The protein below binds the small molecule below.
Small molecule (SMILES): CC(=O)N[C@H]1[C@H](O[C@H]2[C@H](O)[C@@H](NC(C)=O)CO[C@@H]2CO)O[C@H](CO)[C@@H](O[C@@H]2O[C@H](CO)[C@@H](O)[C@H](O)[C@@H]2O)[C@@H]1O

Sequence of chain 1.A:
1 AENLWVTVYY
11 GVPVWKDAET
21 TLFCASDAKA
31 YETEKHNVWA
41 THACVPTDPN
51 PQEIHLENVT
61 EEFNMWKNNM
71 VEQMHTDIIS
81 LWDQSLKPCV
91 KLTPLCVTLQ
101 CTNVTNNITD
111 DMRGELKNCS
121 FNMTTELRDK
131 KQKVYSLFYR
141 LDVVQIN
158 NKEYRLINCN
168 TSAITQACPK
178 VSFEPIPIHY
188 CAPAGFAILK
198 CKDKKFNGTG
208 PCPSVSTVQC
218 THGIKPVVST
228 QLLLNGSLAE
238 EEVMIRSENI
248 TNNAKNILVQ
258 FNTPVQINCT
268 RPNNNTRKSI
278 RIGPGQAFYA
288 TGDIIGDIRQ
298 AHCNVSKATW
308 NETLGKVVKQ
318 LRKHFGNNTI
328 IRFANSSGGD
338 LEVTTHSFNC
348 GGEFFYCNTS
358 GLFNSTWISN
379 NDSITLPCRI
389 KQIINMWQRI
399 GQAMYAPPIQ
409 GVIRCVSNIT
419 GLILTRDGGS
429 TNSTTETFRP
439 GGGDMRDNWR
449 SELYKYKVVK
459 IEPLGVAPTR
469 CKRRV

Binding-site contacts:
Ligand atom C4 contacts residue NAG2 of chain 1.Y at 3.5 Å.
Ligand atom C8 contacts residue THR341 of chain 1.A at 3.1 Å.
Ligand atom O6 contacts residue ASN332 of chain 1.A at 3.6 Å (h-bond).
Ligand atom C3 contacts residue BMA3 of chain 1.Y at 4.5 Å.
Ligand atom N2 contacts residue SER333 of chain 1.A at 3.6 Å (h-bond).
Ligand atom C6 contacts residue ASN332 of chain 1.A at 4.3 Å.
Ligand atom C8 contacts residue ASN332 of chain 1.A at 4.3 Å.
Ligand atom C1 contacts residue NAG2 of chain 1.Y at 3.5 Å.
Ligand atom C2 contacts residue ASN332 of chain 1.A at 2.5 Å.
Ligand atom C1 contacts residue ASN332 of chain 1.A at 1.4 Å.
Ligand atom C3 contacts residue NAG2 of chain 1.Y at 4.4 Å.
Ligand atom C5 contacts residue NAG2 of chain 1.Y at 3.9 Å.
Ligand atom O3 contacts residue NAG2 of chain 1.Y at 4.3 Å.
Ligand atom O2 contacts residue MAN5 of chain 1.Y at 4.4 Å.
Ligand atom O7 contacts residue NAG1 of chain 1.Y at 4.2 Å.
Ligand atom C6 contacts residue NAG1 of chain 1.Z at 4.0 Å.
Ligand atom C8 contacts residue SER333 of chain 1.A at 3.5 Å.
Ligand atom O4 contacts residue BMA3 of chain 1.Y at 4.0 Å.
Ligand atom O4 contacts residue NAG2 of chain 1.Y at 4.1 Å.
Ligand atom C6 contacts residue NAG2 of chain 1.Y at 4.2 Å.
Ligand atom O2 contacts residue BMA3 of chain 1.Y at 3.5 Å (h-bond).
Ligand atom C5 contacts residue ASN332 of chain 1.A at 3.7 Å.
Ligand atom O7 contacts residue SER333 of chain 1.A at 4.4 Å.
Ligand atom O5 contacts residue NAG2 of chain 1.Y at 3.7 Å.
Ligand atom C2 contacts residue SER333 of chain 1.A at 4.5 Å.
Ligand atom C7 contacts residue SER333 of chain 1.A at 3.6 Å.
Ligand atom N2 contacts residue ASN332 of chain 1.A at 2.8 Å (h-bond).
Ligand atom O5 contacts residue ASN332 of chain 1.A at 2.4 Å (h-bond).
Ligand atom O7 contacts residue ASN332 of chain 1.A at 3.0 Å (h-bond).
Ligand atom C4 contacts residue ASN332 of chain 1.A at 4.3 Å.
Ligand atom C3 contacts residue ASN332 of chain 1.A at 3.8 Å.
Ligand atom O6 contacts residue NAG1 of chain 1.Z at 3.3 Å.
Ligand atom O7 contacts residue SER357 of chain 1.A at 4.3 Å.
Ligand atom C7 contacts residue ASN332 of chain 1.A at 3.1 Å.
Ligand atom C6 contacts residue NAG1 of chain 1.Y at 4.3 Å.
Ligand atom C1 contacts residue SER333 of chain 1.A at 4.1 Å.